Binding-site contacts:
Ligand atom O7 contacts residue ASN654 of chain 1.C at 3.8 Å.
Ligand atom O5 contacts residue ASN654 of chain 1.C at 2.4 Å (h-bond).
Ligand atom C2 contacts residue ASN654 of chain 1.C at 2.4 Å.
Ligand atom C3 contacts residue ASN654 of chain 1.C at 3.8 Å.
Ligand atom C1 contacts residue ASN654 of chain 1.C at 1.4 Å.
Ligand atom N2 contacts residue ASN654 of chain 1.C at 2.9 Å (h-bond).
Ligand atom C4 contacts residue ASN654 of chain 1.C at 4.2 Å.
Ligand atom C7 contacts residue ASN654 of chain 1.C at 3.5 Å.
Ligand atom C8 contacts residue TYR652 of chain 1.C at 3.9 Å (hydrophobic).
Ligand atom C5 contacts residue ASN654 of chain 1.C at 3.7 Å.

The protein below binds the small molecule below.
Small molecule (SMILES): CC(=O)N[C@@H]1[C@@H](O)[C@H](O)[C@@H](CO)O[C@H]1O

Sequence of chain 1.C:
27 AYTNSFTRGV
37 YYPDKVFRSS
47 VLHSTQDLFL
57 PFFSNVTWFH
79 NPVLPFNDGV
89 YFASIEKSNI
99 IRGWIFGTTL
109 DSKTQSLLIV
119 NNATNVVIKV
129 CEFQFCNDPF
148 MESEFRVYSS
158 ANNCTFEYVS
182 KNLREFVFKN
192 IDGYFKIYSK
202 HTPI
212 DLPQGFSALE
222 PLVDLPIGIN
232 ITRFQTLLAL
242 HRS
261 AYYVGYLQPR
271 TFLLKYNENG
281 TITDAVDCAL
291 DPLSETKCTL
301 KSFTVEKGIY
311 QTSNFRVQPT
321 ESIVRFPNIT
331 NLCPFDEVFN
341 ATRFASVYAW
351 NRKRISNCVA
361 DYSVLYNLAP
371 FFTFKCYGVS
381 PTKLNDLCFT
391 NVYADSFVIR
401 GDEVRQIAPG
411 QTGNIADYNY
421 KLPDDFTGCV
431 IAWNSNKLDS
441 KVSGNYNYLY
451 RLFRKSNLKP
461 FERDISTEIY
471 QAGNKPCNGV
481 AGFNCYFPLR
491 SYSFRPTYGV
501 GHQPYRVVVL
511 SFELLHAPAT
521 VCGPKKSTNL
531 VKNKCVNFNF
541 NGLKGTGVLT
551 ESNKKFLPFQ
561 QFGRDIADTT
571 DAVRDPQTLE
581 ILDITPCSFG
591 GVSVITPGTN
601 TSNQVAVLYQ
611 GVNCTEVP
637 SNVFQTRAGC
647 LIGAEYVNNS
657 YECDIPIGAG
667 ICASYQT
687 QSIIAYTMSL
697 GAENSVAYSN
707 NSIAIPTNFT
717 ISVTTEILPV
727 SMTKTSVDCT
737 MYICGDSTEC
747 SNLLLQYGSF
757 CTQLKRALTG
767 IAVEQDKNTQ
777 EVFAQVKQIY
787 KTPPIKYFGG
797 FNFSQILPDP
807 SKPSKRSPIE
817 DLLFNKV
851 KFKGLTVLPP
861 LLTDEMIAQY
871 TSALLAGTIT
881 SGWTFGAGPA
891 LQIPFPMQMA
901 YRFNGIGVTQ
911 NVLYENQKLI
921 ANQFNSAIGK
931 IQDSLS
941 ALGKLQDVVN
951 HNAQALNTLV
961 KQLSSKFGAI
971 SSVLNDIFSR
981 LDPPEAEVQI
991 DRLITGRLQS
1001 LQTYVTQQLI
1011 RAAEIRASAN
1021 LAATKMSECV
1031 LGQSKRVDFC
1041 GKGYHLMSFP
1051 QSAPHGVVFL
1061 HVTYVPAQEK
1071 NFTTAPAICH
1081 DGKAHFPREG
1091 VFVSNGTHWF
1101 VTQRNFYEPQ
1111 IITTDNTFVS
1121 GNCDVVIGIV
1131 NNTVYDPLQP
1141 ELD